A protein and the small-molecule ligand that binds it are described below.
Small molecule (SMILES): Nc1cncnc1

Sequence of chain 2.A:
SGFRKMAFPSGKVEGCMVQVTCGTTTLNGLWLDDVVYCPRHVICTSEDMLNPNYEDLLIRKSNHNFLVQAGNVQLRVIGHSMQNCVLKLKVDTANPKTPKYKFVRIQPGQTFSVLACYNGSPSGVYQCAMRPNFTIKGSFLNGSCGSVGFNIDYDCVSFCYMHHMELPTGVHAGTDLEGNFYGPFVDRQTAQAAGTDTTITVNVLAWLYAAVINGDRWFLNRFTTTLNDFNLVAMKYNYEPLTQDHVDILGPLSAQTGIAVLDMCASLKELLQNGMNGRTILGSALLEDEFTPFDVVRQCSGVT

Binding-site contacts:
Ligand atom C contacts residue PHE140 of chain 1.A at 3.7 Å (hydrophobic).
Ligand atom C3 contacts residue PHE140 of chain 1.A at 3.1 Å (hydrophobic).
Ligand atom N2 contacts residue PHE140 of chain 1.A at 3.5 Å.
Ligand atom N contacts residue GLU166 of chain 1.A at 3.1 Å (salt-bridge).
Ligand atom C2 contacts residue LEU141 of chain 1.A at 3.8 Å (hydrophobic).
Ligand atom N2 contacts residue HIS172 of chain 1.A at 4.4 Å.
Ligand atom C3 contacts residue GLU166 of chain 1.A at 3.5 Å.
Ligand atom N2 contacts residue HIS163 of chain 1.A at 2.9 Å (h-bond).
Ligand atom C3 contacts residue LEU141 of chain 1.A at 3.9 Å (hydrophobic).
Ligand atom N contacts residue LEU141 of chain 1.A at 3.7 Å.
Ligand atom N2 contacts residue LEU141 of chain 1.A at 4.0 Å.
Ligand atom N1 contacts residue LEU141 of chain 1.A at 3.7 Å.
Ligand atom N2 contacts residue GLU166 of chain 1.A at 3.9 Å.
Ligand atom C contacts residue GLU166 of chain 1.A at 3.7 Å.
Ligand atom C3 contacts residue SER144 of chain 1.A at 4.3 Å.
Ligand atom N contacts residue ASN142 of chain 1.A at 3.5 Å (h-bond).
Ligand atom C contacts residue LEU141 of chain 1.A at 3.6 Å (hydrophobic).
Ligand atom C2 contacts residue SER144 of chain 1.A at 3.6 Å.
Ligand atom C3 contacts residue HIS172 of chain 1.A at 4.4 Å.
Ligand atom N contacts residue SER1 of chain 2.A at 4.0 Å.
Ligand atom N1 contacts residue ASN142 of chain 1.A at 4.1 Å.
Ligand atom C2 contacts residue CYS145 of chain 1.A at 3.7 Å (hydrophobic).
Ligand atom C1 contacts residue ASN142 of chain 1.A at 3.2 Å.
Ligand atom C2 contacts residue HIS163 of chain 1.A at 3.3 Å.
Ligand atom N contacts residue PHE140 of chain 1.A at 3.6 Å.
Ligand atom N2 contacts residue SER144 of chain 1.A at 3.6 Å.
Ligand atom C1 contacts residue LEU141 of chain 1.A at 3.6 Å (hydrophobic).
Ligand atom C contacts residue ASN142 of chain 1.A at 3.8 Å.
Ligand atom C2 contacts residue GLU166 of chain 1.A at 4.5 Å.
Ligand atom C3 contacts residue HIS163 of chain 1.A at 4.1 Å.
Ligand atom N1 contacts residue CYS145 of chain 1.A at 3.8 Å.
Ligand atom N1 contacts residue SER144 of chain 1.A at 4.3 Å.

Sequence of chain 1.A:
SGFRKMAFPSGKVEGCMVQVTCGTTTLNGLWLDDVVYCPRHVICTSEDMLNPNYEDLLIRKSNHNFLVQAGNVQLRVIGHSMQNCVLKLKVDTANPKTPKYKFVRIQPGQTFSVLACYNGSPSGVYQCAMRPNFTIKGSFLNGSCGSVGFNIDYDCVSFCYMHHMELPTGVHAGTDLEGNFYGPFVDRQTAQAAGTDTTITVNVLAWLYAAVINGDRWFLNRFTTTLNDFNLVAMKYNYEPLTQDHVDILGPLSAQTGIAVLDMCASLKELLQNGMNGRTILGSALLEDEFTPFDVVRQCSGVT